Binding-site contacts:
Ligand atom O7 contacts residue LEU227 of chain 3.A at 3.4 Å.
Ligand atom C4 contacts residue ASN230 of chain 3.A at 4.3 Å.
Ligand atom O5 contacts residue ASN230 of chain 3.A at 2.4 Å (h-bond).
Ligand atom C7 contacts residue ASN230 of chain 3.A at 3.9 Å.
Ligand atom O7 contacts residue ASN230 of chain 3.A at 4.0 Å.
Ligand atom O5 contacts residue GLU231 of chain 3.A at 4.2 Å.
Ligand atom C6 contacts residue TYR234 of chain 3.A at 3.5 Å (hydrophobic).
Ligand atom C8 contacts residue THR190 of chain 3.A at 3.2 Å.
Ligand atom C5 contacts residue TYR234 of chain 3.A at 3.6 Å (hydrophobic).
Ligand atom C1 contacts residue ASN230 of chain 3.A at 1.4 Å.
Ligand atom C3 contacts residue ASN230 of chain 3.A at 3.8 Å.
Ligand atom C1 contacts residue TYR234 of chain 3.A at 3.5 Å (hydrophobic).
Ligand atom C7 contacts residue LEU227 of chain 3.A at 3.9 Å (hydrophobic).
Ligand atom C2 contacts residue ASN230 of chain 3.A at 2.6 Å.
Ligand atom C8 contacts residue LEU227 of chain 3.A at 4.0 Å (hydrophobic).
Ligand atom C7 contacts residue THR190 of chain 3.A at 4.4 Å.
Ligand atom N2 contacts residue ASN230 of chain 3.A at 3.0 Å (h-bond).
Ligand atom C5 contacts residue ASN230 of chain 3.A at 3.6 Å.
Ligand atom O5 contacts residue TYR234 of chain 3.A at 3.3 Å.
Ligand atom O7 contacts residue THR189 of chain 3.A at 4.2 Å.

This protein binds this small molecule.
Small molecule (SMILES): CC(=O)N[C@@H]1[C@@H](O)[C@H](O)[C@@H](CO)O[C@H]1O

Sequence of chain 3.A:
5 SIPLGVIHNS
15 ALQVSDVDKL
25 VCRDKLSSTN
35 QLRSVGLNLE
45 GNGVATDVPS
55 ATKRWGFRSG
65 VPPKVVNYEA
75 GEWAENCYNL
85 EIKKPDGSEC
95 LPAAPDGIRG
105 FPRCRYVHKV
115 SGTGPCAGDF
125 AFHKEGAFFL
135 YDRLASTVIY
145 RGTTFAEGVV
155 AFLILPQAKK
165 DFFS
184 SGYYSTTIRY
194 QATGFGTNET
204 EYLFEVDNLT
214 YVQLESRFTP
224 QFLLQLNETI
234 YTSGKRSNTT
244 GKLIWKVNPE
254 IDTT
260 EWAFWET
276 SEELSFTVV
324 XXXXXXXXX